The small molecule below binds the protein below.
Small molecule (SMILES): Nc1ncnc2c1ncn2CC(=O)NCCc1ccc(S(N)(=O)=O)cc1

Sequence of chain 1.A:
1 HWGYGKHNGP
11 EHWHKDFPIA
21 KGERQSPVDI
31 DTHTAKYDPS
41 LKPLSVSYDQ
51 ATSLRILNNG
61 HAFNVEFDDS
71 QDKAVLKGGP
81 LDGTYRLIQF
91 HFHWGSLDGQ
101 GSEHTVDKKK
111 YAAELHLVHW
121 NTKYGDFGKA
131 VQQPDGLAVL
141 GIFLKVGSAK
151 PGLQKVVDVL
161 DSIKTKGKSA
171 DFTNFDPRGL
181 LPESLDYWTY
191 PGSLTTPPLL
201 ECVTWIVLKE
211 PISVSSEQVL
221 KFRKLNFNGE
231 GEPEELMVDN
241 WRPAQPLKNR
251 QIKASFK

Binding-site contacts:
Ligand atom C01 contacts residue HIS91 of chain 1.A at 4.0 Å.
Ligand atom C04 contacts residue GOL1 of chain 1.D at 3.7 Å.
Ligand atom N26 contacts residue HIS91 of chain 1.A at 3.5 Å (h-bond).
Ligand atom C07 contacts residue GOL1 of chain 1.D at 3.9 Å.
Ligand atom N19 contacts residue GLN132 of chain 1.A at 3.8 Å.
Ligand atom C05 contacts residue THR196 of chain 1.A at 3.5 Å.
Ligand atom O25 contacts residue HIS91 of chain 1.A at 3.4 Å.
Ligand atom C03 contacts residue GOL1 of chain 1.D at 3.8 Å.
Ligand atom N21 contacts residue PRO198 of chain 1.A at 3.9 Å.
Ligand atom N26 contacts residue ZN1 of chain 1.B at 2.2 Å.
Ligand atom O25 contacts residue ZN1 of chain 1.B at 3.0 Å.
Ligand atom C18 contacts residue VAL131 of chain 1.A at 3.9 Å (hydrophobic).
Ligand atom S23 contacts residue HIS116 of chain 1.A at 4.0 Å.
Ligand atom N15 contacts residue GLY128 of chain 1.A at 3.8 Å.
Ligand atom S23 contacts residue HIS91 of chain 1.A at 3.9 Å.
Ligand atom C01 contacts residue VAL118 of chain 1.A at 3.9 Å (hydrophobic).
Ligand atom C06 contacts residue HIS91 of chain 1.A at 4.0 Å.
Ligand atom N22 contacts residue GLN132 of chain 1.A at 3.8 Å.
Ligand atom O24 contacts residue TRP205 of chain 1.A at 3.7 Å.
Ligand atom N22 contacts residue GLY128 of chain 1.A at 3.5 Å (h-bond).
Ligand atom N26 contacts residue HIS93 of chain 1.A at 3.4 Å (h-bond).
Ligand atom O13 contacts residue PRO198 of chain 1.A at 3.5 Å.
Ligand atom C08 contacts residue LEU194 of chain 1.A at 3.8 Å (hydrophobic).
Ligand atom N09 contacts residue PHE127 of chain 1.A at 3.9 Å.
Ligand atom S23 contacts residue ZN1 of chain 1.B at 3.0 Å.
Ligand atom O24 contacts residue LEU194 of chain 1.A at 3.4 Å.
Ligand atom O13 contacts residue LEU194 of chain 1.A at 4.0 Å.
Ligand atom C01 contacts residue LEU194 of chain 1.A at 3.8 Å (hydrophobic).
Ligand atom C06 contacts residue LEU194 of chain 1.A at 3.9 Å (hydrophobic).
Ligand atom S23 contacts residue THR195 of chain 1.A at 3.9 Å.
Ligand atom C14 contacts residue PHE127 of chain 1.A at 3.9 Å (hydrophobic).
Ligand atom O25 contacts residue HIS116 of chain 1.A at 3.5 Å (h-bond).
Ligand atom C16 contacts residue VAL131 of chain 1.A at 4.0 Å (hydrophobic).
Ligand atom O25 contacts residue VAL139 of chain 1.A at 4.0 Å.
Ligand atom C04 contacts residue THR196 of chain 1.A at 3.3 Å.
Ligand atom C02 contacts residue GLN89 of chain 1.A at 3.9 Å.
Ligand atom N26 contacts residue THR195 of chain 1.A at 2.7 Å (h-bond).
Ligand atom N26 contacts residue HIS116 of chain 1.A at 3.6 Å.
Ligand atom C02 contacts residue LEU194 of chain 1.A at 3.9 Å (hydrophobic).
Ligand atom O24 contacts residue THR195 of chain 1.A at 3.1 Å (h-bond).